Sequence of chain 1.A:
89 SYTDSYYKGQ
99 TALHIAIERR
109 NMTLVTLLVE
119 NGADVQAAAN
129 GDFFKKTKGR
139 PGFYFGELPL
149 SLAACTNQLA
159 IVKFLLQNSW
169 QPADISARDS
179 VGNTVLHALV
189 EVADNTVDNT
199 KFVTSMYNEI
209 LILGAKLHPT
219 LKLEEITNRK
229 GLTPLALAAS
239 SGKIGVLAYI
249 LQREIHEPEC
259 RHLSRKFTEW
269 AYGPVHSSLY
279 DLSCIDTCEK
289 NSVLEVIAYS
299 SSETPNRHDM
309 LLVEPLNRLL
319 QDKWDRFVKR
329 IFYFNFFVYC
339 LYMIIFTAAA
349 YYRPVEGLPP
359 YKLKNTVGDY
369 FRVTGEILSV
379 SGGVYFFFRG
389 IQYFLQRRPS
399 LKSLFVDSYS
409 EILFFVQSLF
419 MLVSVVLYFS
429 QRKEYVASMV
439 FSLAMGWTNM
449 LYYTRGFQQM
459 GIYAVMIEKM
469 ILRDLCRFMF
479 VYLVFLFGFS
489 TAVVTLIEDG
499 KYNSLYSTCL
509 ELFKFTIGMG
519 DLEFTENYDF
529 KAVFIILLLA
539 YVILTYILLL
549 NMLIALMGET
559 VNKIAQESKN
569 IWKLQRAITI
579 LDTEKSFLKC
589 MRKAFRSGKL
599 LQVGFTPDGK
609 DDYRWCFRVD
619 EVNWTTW

A small-molecule ligand and the protein it binds are described below.
Small molecule (SMILES): C=C(C)[C@]12C[C@@H](C)[C@@]34O[C@](Cc5ccccc5)(O[C@@H]1[C@@H]3C=C(COC(=O)Cc1ccc(O)c(OC)c1)C[C@]1(O)C(=O)C(C)=C[C@@H]41)O2

Binding-site contacts:
Ligand atom OAI contacts residue TYR407 of chain 1.C at 3.9 Å.
Ligand atom CBT contacts residue TYR450 of chain 1.C at 3.6 Å (hydrophobic).
Ligand atom OAE contacts residue THR446 of chain 1.C at 2.8 Å (h-bond).
Ligand atom CBK contacts residue THR446 of chain 1.C at 3.5 Å.
Ligand atom CBQ contacts residue LEU411 of chain 1.C at 3.9 Å (hydrophobic).
Ligand atom CBF contacts residue ALA442 of chain 1.C at 3.6 Å (hydrophobic).
Ligand atom OAI contacts residue SER408 of chain 1.C at 2.5 Å (h-bond).
Ligand atom CBK contacts residue TYR407 of chain 1.C at 3.6 Å (hydrophobic).
Ligand atom CBR contacts residue TYR407 of chain 1.C at 3.6 Å (hydrophobic).
Ligand atom CBT contacts residue ASN447 of chain 1.C at 3.4 Å.
Ligand atom CBS contacts residue SER408 of chain 1.C at 3.5 Å.
Ligand atom OAH contacts residue LEU411 of chain 1.C at 3.9 Å.
Ligand atom OAF contacts residue THR446 of chain 1.C at 3.0 Å.
Ligand atom CBD contacts residue LEU411 of chain 1.C at 3.5 Å (hydrophobic).
Ligand atom CBQ contacts residue SER408 of chain 1.C at 3.8 Å.
Ligand atom CBP contacts residue TYR407 of chain 1.C at 3.9 Å (hydrophobic).
Ligand atom CBR contacts residue GLU466 of chain 1.C at 3.9 Å.
Ligand atom CBT contacts residue LEU411 of chain 1.C at 4.0 Å (hydrophobic).
Ligand atom CAZ contacts residue MET443 of chain 1.C at 3.6 Å (hydrophobic).
Ligand atom CBS contacts residue TYR407 of chain 1.C at 3.7 Å (hydrophobic).
Ligand atom CBO contacts residue LEU411 of chain 1.C at 3.6 Å (hydrophobic).
Ligand atom OAH contacts residue TYR450 of chain 1.C at 3.8 Å.
Ligand atom CBF contacts residue PHE487 of chain 1.A at 3.8 Å (hydrophobic).
Ligand atom OAE contacts residue PHE487 of chain 1.A at 3.8 Å.
Ligand atom CBB contacts residue TYR407 of chain 1.C at 3.8 Å (hydrophobic).
Ligand atom CBL contacts residue ILE541 of chain 1.A at 3.6 Å (hydrophobic).
Ligand atom OAD contacts residue MET443 of chain 1.C at 2.4 Å (h-bond).
Ligand atom OAH contacts residue SER408 of chain 1.C at 3.2 Å (h-bond).
Ligand atom CBC contacts residue TYR407 of chain 1.C at 3.5 Å (hydrophobic).
Ligand atom CAZ contacts residue THR446 of chain 1.C at 4.0 Å.
Ligand atom CAU contacts residue THR446 of chain 1.C at 3.4 Å.
Ligand atom CBM contacts residue THR446 of chain 1.C at 3.5 Å.
Ligand atom OAI contacts residue GLU466 of chain 1.C at 3.6 Å (salt-bridge).
Ligand atom OAG contacts residue LEU411 of chain 1.C at 3.2 Å.
Ligand atom CBM contacts residue LEU449 of chain 1.C at 3.7 Å (hydrophobic).
Ligand atom OAG contacts residue TYR407 of chain 1.C at 2.6 Å (h-bond).
Ligand atom CAP contacts residue LEU411 of chain 1.C at 3.5 Å (hydrophobic).
Ligand atom CBA contacts residue MET443 of chain 1.C at 3.7 Å (hydrophobic).
Ligand atom CAR contacts residue MET443 of chain 1.C at 3.5 Å (hydrophobic).
Ligand atom CAN contacts residue MET443 of chain 1.C at 3.6 Å (hydrophobic).

Sequence of chain 1.C:
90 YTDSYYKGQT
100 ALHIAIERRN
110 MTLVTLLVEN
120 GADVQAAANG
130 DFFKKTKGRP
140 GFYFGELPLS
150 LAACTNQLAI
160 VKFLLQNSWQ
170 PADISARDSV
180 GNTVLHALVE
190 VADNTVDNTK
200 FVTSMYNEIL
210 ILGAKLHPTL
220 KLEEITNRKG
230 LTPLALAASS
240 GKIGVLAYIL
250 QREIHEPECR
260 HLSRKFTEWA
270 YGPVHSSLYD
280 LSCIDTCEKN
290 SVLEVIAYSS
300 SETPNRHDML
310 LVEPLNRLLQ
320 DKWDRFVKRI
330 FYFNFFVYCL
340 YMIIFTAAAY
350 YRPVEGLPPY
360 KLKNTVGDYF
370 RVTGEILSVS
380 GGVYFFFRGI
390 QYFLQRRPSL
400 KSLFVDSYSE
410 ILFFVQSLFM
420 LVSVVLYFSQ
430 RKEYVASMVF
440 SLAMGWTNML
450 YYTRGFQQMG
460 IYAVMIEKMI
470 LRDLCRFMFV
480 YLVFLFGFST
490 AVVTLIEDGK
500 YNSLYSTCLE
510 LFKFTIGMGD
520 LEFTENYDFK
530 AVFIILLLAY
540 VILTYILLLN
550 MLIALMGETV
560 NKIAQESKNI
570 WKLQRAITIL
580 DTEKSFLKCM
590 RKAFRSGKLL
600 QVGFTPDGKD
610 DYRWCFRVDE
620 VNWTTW